Binding-site contacts:
Ligand atom C7 contacts residue ASN204 of chain 1.H at 4.0 Å.
Ligand atom O5 contacts residue ASN204 of chain 1.H at 2.4 Å (h-bond).
Ligand atom C8 contacts residue SER244 of chain 1.H at 3.7 Å.
Ligand atom N2 contacts residue ASN204 of chain 1.H at 2.9 Å (h-bond).
Ligand atom C2 contacts residue ASN204 of chain 1.H at 2.5 Å.
Ligand atom C8 contacts residue GLY205 of chain 1.H at 4.4 Å.
Ligand atom C8 contacts residue GLU245 of chain 1.H at 4.5 Å.
Ligand atom N2 contacts residue THR206 of chain 1.H at 4.1 Å.
Ligand atom C1 contacts residue ASN204 of chain 1.H at 1.4 Å.
Ligand atom C1 contacts residue THR206 of chain 1.H at 4.3 Å.
Ligand atom C5 contacts residue ASN204 of chain 1.H at 3.7 Å.
Ligand atom C3 contacts residue ASN204 of chain 1.H at 3.8 Å.
Ligand atom C3 contacts residue THR206 of chain 1.H at 4.4 Å.
Ligand atom C4 contacts residue ASN204 of chain 1.H at 4.2 Å.
Ligand atom C2 contacts residue THR206 of chain 1.H at 4.5 Å.
Ligand atom N2 contacts residue GLY205 of chain 1.H at 4.4 Å.
Ligand atom O7 contacts residue ILE247 of chain 1.H at 4.2 Å.

The small molecule below binds the protein below.
Small molecule (SMILES): CC(=O)N[C@@H]1[C@@H](O)[C@H](O)[C@@H](CO)O[C@H]1O

Sequence of chain 1.H:
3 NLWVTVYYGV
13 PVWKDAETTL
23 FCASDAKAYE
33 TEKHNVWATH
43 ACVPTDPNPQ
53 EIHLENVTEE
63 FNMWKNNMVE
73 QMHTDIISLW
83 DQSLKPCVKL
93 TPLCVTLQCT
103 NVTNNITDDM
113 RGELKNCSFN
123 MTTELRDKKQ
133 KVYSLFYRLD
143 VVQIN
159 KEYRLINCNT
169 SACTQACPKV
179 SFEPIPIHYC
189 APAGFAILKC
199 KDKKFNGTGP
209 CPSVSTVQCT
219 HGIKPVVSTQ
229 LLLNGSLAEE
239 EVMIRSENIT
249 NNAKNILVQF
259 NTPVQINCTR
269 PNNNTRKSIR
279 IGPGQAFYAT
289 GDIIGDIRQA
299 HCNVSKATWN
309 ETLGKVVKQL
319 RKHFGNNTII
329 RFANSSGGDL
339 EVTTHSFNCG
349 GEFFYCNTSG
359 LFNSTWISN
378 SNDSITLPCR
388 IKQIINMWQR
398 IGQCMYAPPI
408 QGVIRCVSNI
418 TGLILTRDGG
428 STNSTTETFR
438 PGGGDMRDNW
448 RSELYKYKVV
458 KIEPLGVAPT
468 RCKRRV